Binding-site contacts:
Ligand atom O1P contacts residue TYR79 of chain 1.A at 3.4 Å (h-bond).
Ligand atom O5' contacts residue ARG81 of chain 1.A at 3.1 Å (salt-bridge).
Ligand atom P1 contacts residue TYR79 of chain 1.A at 3.5 Å.
Ligand atom O2 contacts residue TYR109 of chain 1.A at 3.9 Å.
Ligand atom C4 contacts residue LEU83 of chain 1.A at 3.6 Å (hydrophobic).
Ligand atom C5M contacts residue LEU36 of chain 1.A at 3.9 Å (hydrophobic).
Ligand atom O4P contacts residue ARG35 of chain 1.A at 2.9 Å (salt-bridge).
Ligand atom C2 contacts residue TYR109 of chain 1.A at 3.8 Å (hydrophobic).
Ligand atom O1P contacts residue LYS78 of chain 1.A at 2.8 Å (salt-bridge).
Ligand atom O4 contacts residue LEU83 of chain 1.A at 3.6 Å.
Ligand atom P1 contacts residue LYS78 of chain 1.A at 3.7 Å.
Ligand atom C5 contacts residue TYR107 of chain 1.A at 4.0 Å (hydrophobic).
Ligand atom P2 contacts residue CA1 of chain 1.B at 4.1 Å.
Ligand atom C5' contacts residue ARG81 of chain 1.A at 4.0 Å.
Ligand atom C4 contacts residue TYR109 of chain 1.A at 3.6 Å (hydrophobic).
Ligand atom O4P contacts residue ARG81 of chain 1.A at 2.8 Å (salt-bridge).
Ligand atom C3' contacts residue TYR107 of chain 1.A at 3.8 Å (hydrophobic).
Ligand atom C5' contacts residue TYR107 of chain 1.A at 3.6 Å (hydrophobic).
Ligand atom N3 contacts residue LEU83 of chain 1.A at 3.9 Å.
Ligand atom C2' contacts residue TYR107 of chain 1.A at 3.7 Å (hydrophobic).
Ligand atom N3 contacts residue TYR109 of chain 1.A at 3.4 Å.
Ligand atom O5P contacts residue CA1 of chain 1.B at 3.1 Å.
Ligand atom C4' contacts residue ARG81 of chain 1.A at 3.9 Å.
Ligand atom P2 contacts residue ARG81 of chain 1.A at 4.0 Å.
Ligand atom O3' contacts residue LYS78 of chain 1.A at 3.6 Å (salt-bridge).
Ligand atom C5M contacts residue TYR107 of chain 1.A at 3.7 Å (hydrophobic).
Ligand atom O5P contacts residue ARG35 of chain 1.A at 2.8 Å (salt-bridge).
Ligand atom O5P contacts residue TYR107 of chain 1.A at 4.1 Å.
Ligand atom C5 contacts residue LEU83 of chain 1.A at 4.0 Å (hydrophobic).
Ligand atom O4' contacts residue ARG81 of chain 1.A at 3.0 Å (salt-bridge).
Ligand atom O5P contacts residue ASP40 of chain 1.A at 3.4 Å (salt-bridge).
Ligand atom C2' contacts residue TYR109 of chain 1.A at 3.4 Å (hydrophobic).
Ligand atom P2 contacts residue ARG35 of chain 1.A at 3.6 Å.
Ligand atom C2 contacts residue ASP77 of chain 1.A at 4.0 Å.
Ligand atom O2P contacts residue TYR79 of chain 1.A at 2.5 Å (h-bond).
Ligand atom O5' contacts residue ARG35 of chain 1.A at 3.6 Å.
Ligand atom C5M contacts residue ARG35 of chain 1.A at 3.7 Å.
Ligand atom O4 contacts residue LEU37 of chain 1.A at 3.8 Å.
Ligand atom O4 contacts residue TYR109 of chain 1.A at 3.8 Å.
Ligand atom O2 contacts residue ASP77 of chain 1.A at 3.9 Å.

Sequence of chain 1.A:
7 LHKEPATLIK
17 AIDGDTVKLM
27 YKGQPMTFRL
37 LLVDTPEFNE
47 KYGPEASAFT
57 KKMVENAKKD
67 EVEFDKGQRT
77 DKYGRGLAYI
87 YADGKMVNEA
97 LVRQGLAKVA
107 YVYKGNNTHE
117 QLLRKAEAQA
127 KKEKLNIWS

A small-molecule ligand and the protein it binds are described below.
Small molecule (SMILES): Cc1cn([C@H]2C[C@H](OP(=O)(O)O)[C@@H](COP(=O)(O)O)O2)c(=O)[nH]c1=O